The small molecule below binds the protein below.
Small molecule (SMILES): O=C(O)[C@H]1CN(CCCP(=O)(O)O)CCN1

Binding-site contacts:
Ligand atom O01 contacts residue LEU512 of chain 1.C at 4.3 Å.
Ligand atom C02 contacts residue THR513 of chain 1.C at 4.0 Å.
Ligand atom O05 contacts residue TYR761 of chain 1.C at 4.3 Å.
Ligand atom P01 contacts residue THR690 of chain 1.C at 3.7 Å.
Ligand atom O05 contacts residue SER511 of chain 1.C at 2.9 Å (h-bond).
Ligand atom N02 contacts residue ASP731 of chain 1.C at 3.8 Å.
Ligand atom C01 contacts residue HIS485 of chain 1.C at 3.6 Å.
Ligand atom O02 contacts residue THR690 of chain 1.C at 2.9 Å (h-bond).
Ligand atom P01 contacts residue TYR730 of chain 1.C at 3.3 Å.
Ligand atom O03 contacts residue TYR730 of chain 1.C at 3.1 Å.
Ligand atom C08 contacts residue HIS485 of chain 1.C at 2.9 Å.
Ligand atom C06 contacts residue SER689 of chain 1.C at 4.1 Å.
Ligand atom O03 contacts residue GLY688 of chain 1.C at 4.3 Å.
Ligand atom O04 contacts residue VAL685 of chain 1.C at 4.3 Å.
Ligand atom P01 contacts residue GLY688 of chain 1.C at 4.2 Å.
Ligand atom N02 contacts residue THR513 of chain 1.C at 4.1 Å.
Ligand atom O02 contacts residue SER689 of chain 1.C at 3.7 Å.
Ligand atom O05 contacts residue LEU512 of chain 1.C at 2.8 Å.
Ligand atom O01 contacts residue HIS485 of chain 1.C at 2.3 Å (h-bond).
Ligand atom C08 contacts residue LEU512 of chain 1.C at 4.0 Å (hydrophobic).
Ligand atom C07 contacts residue GLY688 of chain 1.C at 3.8 Å.
Ligand atom C07 contacts residue SER689 of chain 1.C at 3.4 Å.
Ligand atom C08 contacts residue SER511 of chain 1.C at 3.9 Å.
Ligand atom C06 contacts residue TYR730 of chain 1.C at 4.2 Å (hydrophobic).
Ligand atom O02 contacts residue GLY688 of chain 1.C at 3.3 Å.
Ligand atom O03 contacts residue VAL685 of chain 1.C at 3.2 Å.
Ligand atom C03 contacts residue ASP731 of chain 1.C at 3.6 Å.
Ligand atom C04 contacts residue SER689 of chain 1.C at 3.7 Å.
Ligand atom O05 contacts residue THR513 of chain 1.C at 2.3 Å (h-bond).
Ligand atom O04 contacts residue TYR730 of chain 1.C at 2.6 Å.
Ligand atom O02 contacts residue VAL685 of chain 1.C at 2.9 Å (h-bond).
Ligand atom C08 contacts residue THR513 of chain 1.C at 3.3 Å.
Ligand atom C01 contacts residue THR513 of chain 1.C at 4.2 Å.
Ligand atom O01 contacts residue THR513 of chain 1.C at 3.8 Å.
Ligand atom O04 contacts residue THR690 of chain 1.C at 3.3 Å.
Ligand atom P01 contacts residue VAL685 of chain 1.C at 4.0 Å.
Ligand atom O05 contacts residue HIS485 of chain 1.C at 3.5 Å (h-bond).
Ligand atom C05 contacts residue ASP731 of chain 1.C at 3.1 Å.
Ligand atom N02 contacts residue SER511 of chain 1.C at 4.3 Å.
Ligand atom N02 contacts residue TYR761 of chain 1.C at 4.2 Å.

Sequence of chain 1.C:
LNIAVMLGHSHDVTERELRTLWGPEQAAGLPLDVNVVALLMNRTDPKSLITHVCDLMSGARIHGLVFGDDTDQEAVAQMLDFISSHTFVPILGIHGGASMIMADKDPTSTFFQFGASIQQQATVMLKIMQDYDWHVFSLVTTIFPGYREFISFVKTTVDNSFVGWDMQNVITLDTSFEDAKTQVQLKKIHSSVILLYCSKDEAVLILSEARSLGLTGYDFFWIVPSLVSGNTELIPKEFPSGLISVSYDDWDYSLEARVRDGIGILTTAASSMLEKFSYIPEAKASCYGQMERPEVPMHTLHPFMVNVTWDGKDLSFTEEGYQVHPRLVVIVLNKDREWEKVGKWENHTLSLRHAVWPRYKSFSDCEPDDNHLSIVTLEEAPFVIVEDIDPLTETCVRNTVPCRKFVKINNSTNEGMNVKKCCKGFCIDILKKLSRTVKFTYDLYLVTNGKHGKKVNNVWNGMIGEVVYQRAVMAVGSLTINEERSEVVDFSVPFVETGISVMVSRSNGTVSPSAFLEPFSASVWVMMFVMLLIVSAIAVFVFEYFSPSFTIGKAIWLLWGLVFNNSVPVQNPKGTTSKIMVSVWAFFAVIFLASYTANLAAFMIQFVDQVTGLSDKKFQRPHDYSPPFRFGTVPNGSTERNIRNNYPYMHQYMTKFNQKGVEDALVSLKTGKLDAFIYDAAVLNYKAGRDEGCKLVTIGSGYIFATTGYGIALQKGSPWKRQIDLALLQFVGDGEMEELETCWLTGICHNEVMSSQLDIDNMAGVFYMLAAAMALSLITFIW